Sequence of chain 1.B:
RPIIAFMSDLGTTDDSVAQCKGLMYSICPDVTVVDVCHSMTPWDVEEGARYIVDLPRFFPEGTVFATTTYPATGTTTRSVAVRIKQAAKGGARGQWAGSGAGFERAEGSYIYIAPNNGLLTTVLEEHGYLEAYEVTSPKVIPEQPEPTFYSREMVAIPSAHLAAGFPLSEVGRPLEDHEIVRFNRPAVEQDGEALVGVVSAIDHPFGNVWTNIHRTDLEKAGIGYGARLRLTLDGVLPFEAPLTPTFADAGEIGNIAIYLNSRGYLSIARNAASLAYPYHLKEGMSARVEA

The small molecule below binds the protein below.
Small molecule (SMILES): Nc1ncnc2c1ncn2[C@@H]1O[C@H](CF)[C@@H](O)[C@H]1O

Binding-site contacts:
Ligand atom C1' contacts residue TYR77 of chain 1.A at 3.5 Å (hydrophobic).
Ligand atom C5 contacts residue PHE254 of chain 1.B at 3.5 Å (hydrophobic).
Ligand atom F19 contacts residue SER158 of chain 1.A at 2.9 Å.
Ligand atom O3' contacts residue TYR77 of chain 1.A at 3.4 Å (h-bond).
Ligand atom C4 contacts residue PHE254 of chain 1.B at 3.5 Å (hydrophobic).
Ligand atom C6 contacts residue PHE254 of chain 1.B at 3.5 Å (hydrophobic).
Ligand atom N7 contacts residue PHE254 of chain 1.B at 3.5 Å.
Ligand atom N3 contacts residue PRO78 of chain 1.A at 3.5 Å.
Ligand atom N3 contacts residue TRP50 of chain 1.A at 3.4 Å (h-bond).
Ligand atom C2 contacts residue ALA279 of chain 1.B at 3.4 Å (hydrophobic).
Ligand atom C2' contacts residue PHE213 of chain 1.B at 3.6 Å (hydrophobic).
Ligand atom F19 contacts residue TYR157 of chain 1.A at 3.4 Å.
Ligand atom O4' contacts residue THR80 of chain 1.A at 3.7 Å.
Ligand atom N9 contacts residue TRP50 of chain 1.A at 3.5 Å (h-bond).
Ligand atom O2' contacts residue TYR77 of chain 1.A at 3.1 Å (h-bond).
Ligand atom N1 contacts residue ARG277 of chain 1.B at 3.6 Å (salt-bridge).
Ligand atom O3' contacts residue ASP16 of chain 1.A at 2.6 Å (salt-bridge).
Ligand atom C6 contacts residue TRP50 of chain 1.A at 3.6 Å (hydrophobic).
Ligand atom C2 contacts residue PHE254 of chain 1.B at 3.6 Å (hydrophobic).
Ligand atom C2' contacts residue ASP16 of chain 1.A at 3.5 Å.
Ligand atom N1 contacts residue ALA279 of chain 1.B at 2.8 Å (h-bond).
Ligand atom N1 contacts residue PHE254 of chain 1.B at 3.3 Å.
Ligand atom O2' contacts residue ASP16 of chain 1.A at 2.6 Å (salt-bridge).
Ligand atom N7 contacts residue ASN215 of chain 1.B at 3.1 Å (h-bond).
Ligand atom C8 contacts residue PHE213 of chain 1.B at 3.5 Å (hydrophobic).
Ligand atom C4 contacts residue TRP50 of chain 1.A at 3.3 Å (hydrophobic).
Ligand atom C2 contacts residue PRO78 of chain 1.A at 3.6 Å (hydrophobic).
Ligand atom O2' contacts residue THR76 of chain 1.A at 3.6 Å.
Ligand atom N6 contacts residue PHE254 of chain 1.B at 3.5 Å.
Ligand atom C5' contacts residue THR155 of chain 1.A at 3.4 Å.
Ligand atom O2' contacts residue TRP50 of chain 1.A at 3.3 Å (h-bond).
Ligand atom F19 contacts residue PHE156 of chain 1.A at 3.4 Å.
Ligand atom N3 contacts residue PHE254 of chain 1.B at 3.5 Å.
Ligand atom N7 contacts residue PHE213 of chain 1.B at 3.5 Å.
Ligand atom N6 contacts residue ASN215 of chain 1.B at 2.9 Å (h-bond).
Ligand atom O3' contacts residue SER158 of chain 1.A at 2.8 Å (h-bond).
Ligand atom C6 contacts residue ARG277 of chain 1.B at 3.6 Å.
Ligand atom C5 contacts residue TRP50 of chain 1.A at 3.5 Å (hydrophobic).
Ligand atom N6 contacts residue ARG277 of chain 1.B at 2.8 Å (salt-bridge).
Ligand atom C3' contacts residue ASP16 of chain 1.A at 3.4 Å.

Sequence of chain 1.A:
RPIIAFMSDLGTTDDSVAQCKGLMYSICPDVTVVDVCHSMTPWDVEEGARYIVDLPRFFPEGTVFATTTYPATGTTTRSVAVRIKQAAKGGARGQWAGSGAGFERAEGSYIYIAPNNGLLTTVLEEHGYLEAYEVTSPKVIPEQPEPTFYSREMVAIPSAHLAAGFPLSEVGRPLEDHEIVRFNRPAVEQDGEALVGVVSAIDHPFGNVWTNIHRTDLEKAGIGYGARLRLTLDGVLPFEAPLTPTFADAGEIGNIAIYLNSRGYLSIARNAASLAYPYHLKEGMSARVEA